A protein and the small-molecule ligand that binds it are described below.
Small molecule (SMILES): CC(=O)N[C@@H]1[C@@H](O)[C@H](O)[C@@H](CO)O[C@H]1O

Sequence of chain 1.C:
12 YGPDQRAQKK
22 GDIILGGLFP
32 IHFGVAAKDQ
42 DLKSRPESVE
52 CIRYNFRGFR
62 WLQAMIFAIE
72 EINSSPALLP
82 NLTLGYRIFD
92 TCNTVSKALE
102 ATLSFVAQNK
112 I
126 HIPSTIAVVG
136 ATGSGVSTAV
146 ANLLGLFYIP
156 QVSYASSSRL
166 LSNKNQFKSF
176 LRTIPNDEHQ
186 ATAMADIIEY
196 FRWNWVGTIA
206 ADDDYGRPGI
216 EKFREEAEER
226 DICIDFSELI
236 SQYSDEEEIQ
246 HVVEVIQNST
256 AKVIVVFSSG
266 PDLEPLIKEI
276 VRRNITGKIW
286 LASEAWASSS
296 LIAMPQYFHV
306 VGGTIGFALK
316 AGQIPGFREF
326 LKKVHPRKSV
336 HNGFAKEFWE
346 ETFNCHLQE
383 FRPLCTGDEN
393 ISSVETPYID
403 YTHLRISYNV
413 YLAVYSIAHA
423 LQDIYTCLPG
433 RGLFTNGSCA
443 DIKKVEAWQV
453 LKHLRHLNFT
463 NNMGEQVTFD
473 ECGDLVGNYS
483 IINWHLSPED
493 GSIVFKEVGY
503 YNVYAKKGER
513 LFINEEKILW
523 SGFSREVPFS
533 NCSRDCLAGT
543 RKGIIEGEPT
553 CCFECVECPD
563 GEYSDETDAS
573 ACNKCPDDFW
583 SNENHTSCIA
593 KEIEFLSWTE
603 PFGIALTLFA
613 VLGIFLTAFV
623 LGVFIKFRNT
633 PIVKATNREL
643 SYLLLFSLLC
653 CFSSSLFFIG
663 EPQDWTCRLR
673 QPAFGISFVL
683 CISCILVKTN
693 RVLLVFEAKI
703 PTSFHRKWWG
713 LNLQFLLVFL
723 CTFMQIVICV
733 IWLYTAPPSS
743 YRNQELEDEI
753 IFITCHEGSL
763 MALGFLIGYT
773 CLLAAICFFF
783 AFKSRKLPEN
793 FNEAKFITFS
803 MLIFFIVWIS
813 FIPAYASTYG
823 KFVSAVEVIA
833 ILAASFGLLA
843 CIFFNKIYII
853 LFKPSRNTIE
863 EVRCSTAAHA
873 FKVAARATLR

Binding-site contacts:
Ligand atom O7 contacts residue ASN460 of chain 1.C at 4.0 Å.
Ligand atom N2 contacts residue ASN460 of chain 1.C at 2.9 Å (h-bond).
Ligand atom C3 contacts residue ASN460 of chain 1.C at 3.8 Å.
Ligand atom C1 contacts residue GLN468 of chain 1.C at 3.8 Å.
Ligand atom O5 contacts residue ASN460 of chain 1.C at 2.4 Å (h-bond).
Ligand atom C4 contacts residue ASN460 of chain 1.C at 4.2 Å.
Ligand atom C5 contacts residue ASN460 of chain 1.C at 3.7 Å.
Ligand atom C7 contacts residue ASN460 of chain 1.C at 3.7 Å.
Ligand atom O5 contacts residue GLN468 of chain 1.C at 3.9 Å.
Ligand atom C7 contacts residue THR470 of chain 1.C at 4.3 Å.
Ligand atom N2 contacts residue THR470 of chain 1.C at 4.0 Å.
Ligand atom C1 contacts residue ASN460 of chain 1.C at 1.4 Å.
Ligand atom C2 contacts residue ASN460 of chain 1.C at 2.5 Å.
Ligand atom C5 contacts residue GLN468 of chain 1.C at 3.8 Å.
Ligand atom C8 contacts residue THR470 of chain 1.C at 3.8 Å.